Sequence of chain 1.A:
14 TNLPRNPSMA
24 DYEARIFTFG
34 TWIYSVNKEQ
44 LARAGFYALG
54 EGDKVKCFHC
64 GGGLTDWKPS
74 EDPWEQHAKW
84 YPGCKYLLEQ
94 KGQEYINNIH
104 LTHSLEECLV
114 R

Binding-site contacts:
Ligand atom CBJ contacts residue TYR84 of chain 1.A at 4.0 Å (hydrophobic).
Ligand atom CA contacts residue ASP69 of chain 1.A at 3.2 Å.
Ligand atom CAH contacts residue VAL58 of chain 1.A at 4.0 Å (hydrophobic).
Ligand atom OAF contacts residue THR68 of chain 1.A at 2.9 Å (h-bond).
Ligand atom CAK contacts residue VAL58 of chain 1.A at 3.4 Å (hydrophobic).
Ligand atom CAK contacts residue GLY66 of chain 1.A at 3.6 Å.
Ligand atom CAT contacts residue TRP83 of chain 1.A at 4.0 Å (hydrophobic).
Ligand atom CAH contacts residue LEU52 of chain 1.A at 3.4 Å (hydrophobic).
Ligand atom CAW contacts residue GLY66 of chain 1.A at 3.7 Å.
Ligand atom CAK contacts residue LEU67 of chain 1.A at 3.4 Å (hydrophobic).
Ligand atom OAF contacts residue LEU67 of chain 1.A at 3.4 Å.
Ligand atom NAY contacts residue THR68 of chain 1.A at 2.9 Å (h-bond).
Ligand atom CAA contacts residue GLN79 of chain 1.A at 4.0 Å.
Ligand atom CBJ contacts residue GLY66 of chain 1.A at 3.2 Å.
Ligand atom C contacts residue THR68 of chain 1.A at 3.5 Å.
Ligand atom CAO contacts residue LEU67 of chain 1.A at 3.3 Å (hydrophobic).
Ligand atom CAO contacts residue THR68 of chain 1.A at 3.1 Å.
Ligand atom NAX contacts residue THR68 of chain 1.A at 3.7 Å.
Ligand atom CAA contacts residue THR68 of chain 1.A at 3.6 Å.
Ligand atom N contacts residue ASP69 of chain 1.A at 2.9 Å (salt-bridge).
Ligand atom N contacts residue GLU74 of chain 1.A at 3.1 Å (salt-bridge).
Ligand atom O contacts residue TRP83 of chain 1.A at 3.4 Å (h-bond).
Ligand atom CB contacts residue GLN79 of chain 1.A at 3.6 Å.
Ligand atom CB contacts residue GLU74 of chain 1.A at 3.2 Å.
Ligand atom CAH contacts residue GLY66 of chain 1.A at 4.0 Å.
Ligand atom CA contacts residue GLU74 of chain 1.A at 3.7 Å.
Ligand atom NAX contacts residue GLY66 of chain 1.A at 3.2 Å (h-bond).
Ligand atom CBG contacts residue TRP83 of chain 1.A at 3.9 Å (hydrophobic).
Ligand atom CA contacts residue THR68 of chain 1.A at 3.1 Å.
Ligand atom CAW contacts residue TYR84 of chain 1.A at 3.4 Å (hydrophobic).
Ligand atom CAA contacts residue TRP70 of chain 1.A at 3.9 Å (hydrophobic).
Ligand atom CAA contacts residue LEU67 of chain 1.A at 3.5 Å (hydrophobic).
Ligand atom CB contacts residue THR68 of chain 1.A at 3.9 Å.
Ligand atom CBA contacts residue GLY66 of chain 1.A at 3.7 Å.
Ligand atom O contacts residue GLN79 of chain 1.A at 3.9 Å.
Ligand atom CAO contacts residue GLY66 of chain 1.A at 3.4 Å.
Ligand atom CBD contacts residue THR68 of chain 1.A at 3.7 Å.
Ligand atom CAK contacts residue LYS57 of chain 1.A at 3.7 Å.
Ligand atom NAB contacts residue ASP69 of chain 1.A at 3.6 Å.
Ligand atom CBH contacts residue THR68 of chain 1.A at 3.5 Å.

The small molecule below binds the protein below.
Small molecule (SMILES): CC[C@H](N)C(=O)N[C@@H]1C(=O)N2[C@@H](CC[C@@H]1CCN)CC[C@H]2C(=O)NC(c1ccccc1)c1ccccc1